Sequence of chain 1.A:
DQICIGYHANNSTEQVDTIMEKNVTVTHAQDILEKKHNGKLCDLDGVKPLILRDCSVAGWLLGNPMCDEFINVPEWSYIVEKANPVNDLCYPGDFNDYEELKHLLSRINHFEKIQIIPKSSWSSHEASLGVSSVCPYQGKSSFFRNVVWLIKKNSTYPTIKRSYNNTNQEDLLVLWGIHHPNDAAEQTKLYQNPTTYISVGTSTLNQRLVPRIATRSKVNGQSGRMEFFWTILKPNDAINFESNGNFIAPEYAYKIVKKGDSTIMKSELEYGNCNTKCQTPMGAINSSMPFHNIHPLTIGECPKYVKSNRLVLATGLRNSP

Binding-site contacts:
Ligand atom O5 contacts residue ASN27 of chain 1.A at 1.3 Å (h-bond).
Ligand atom O6 contacts residue ASN27 of chain 1.A at 3.5 Å (h-bond).
Ligand atom C1 contacts residue ASN27 of chain 1.A at 1.4 Å.
Ligand atom C6 contacts residue ASN27 of chain 1.A at 3.3 Å.
Ligand atom C4 contacts residue ASN27 of chain 1.A at 3.5 Å.
Ligand atom C5 contacts residue ASN27 of chain 1.A at 2.4 Å.
Ligand atom O7 contacts residue ASN27 of chain 1.A at 3.7 Å.
Ligand atom N2 contacts residue ASN27 of chain 1.A at 3.8 Å.
Ligand atom C2 contacts residue ASN27 of chain 1.A at 2.9 Å.
Ligand atom C7 contacts residue ASN27 of chain 1.A at 4.2 Å.
Ligand atom C3 contacts residue ASN27 of chain 1.A at 3.6 Å.

This small molecule binds to this protein.
Small molecule (SMILES): CC(=O)N[C@@H]1[C@@H](O)[C@H](O)[C@@H](CO)O[C@H]1O